The protein below binds the small molecule below.
Small molecule (SMILES): CC(=O)N[C@H]1[C@H](O[C@H]2[C@H](O)[C@@H](NC(C)=O)CO[C@@H]2CO)O[C@H](CO)[C@@H](O)[C@@H]1O

Binding-site contacts:
Ligand atom C2 contacts residue ASN388 of chain 1.A at 2.5 Å.
Ligand atom O5 contacts residue ASN388 of chain 1.A at 2.4 Å (h-bond).
Ligand atom C2 contacts residue PRO361 of chain 1.A at 4.4 Å (hydrophobic).
Ligand atom C6 contacts residue LYS387 of chain 1.A at 4.2 Å.
Ligand atom C1 contacts residue SER362 of chain 1.A at 4.2 Å.
Ligand atom C1 contacts residue PRO361 of chain 1.A at 3.0 Å (hydrophobic).
Ligand atom O5 contacts residue PRO361 of chain 1.A at 3.3 Å (h-bond).
Ligand atom C7 contacts residue ASN388 of chain 1.A at 3.3 Å.
Ligand atom O7 contacts residue ASN388 of chain 1.A at 4.3 Å.
Ligand atom O5 contacts residue LYS387 of chain 1.A at 4.3 Å.
Ligand atom C4 contacts residue ASN388 of chain 1.A at 4.3 Å.
Ligand atom C5 contacts residue PRO361 of chain 1.A at 4.0 Å (hydrophobic).
Ligand atom C3 contacts residue ASN388 of chain 1.A at 3.8 Å.
Ligand atom N2 contacts residue SER362 of chain 1.A at 4.4 Å.
Ligand atom C5 contacts residue ASN388 of chain 1.A at 3.7 Å.
Ligand atom O6 contacts residue LYS387 of chain 1.A at 3.7 Å.
Ligand atom C8 contacts residue ASN388 of chain 1.A at 3.1 Å.
Ligand atom C1 contacts residue ASN388 of chain 1.A at 1.4 Å.
Ligand atom N2 contacts residue ASN388 of chain 1.A at 2.8 Å (h-bond).

Sequence of chain 1.A:
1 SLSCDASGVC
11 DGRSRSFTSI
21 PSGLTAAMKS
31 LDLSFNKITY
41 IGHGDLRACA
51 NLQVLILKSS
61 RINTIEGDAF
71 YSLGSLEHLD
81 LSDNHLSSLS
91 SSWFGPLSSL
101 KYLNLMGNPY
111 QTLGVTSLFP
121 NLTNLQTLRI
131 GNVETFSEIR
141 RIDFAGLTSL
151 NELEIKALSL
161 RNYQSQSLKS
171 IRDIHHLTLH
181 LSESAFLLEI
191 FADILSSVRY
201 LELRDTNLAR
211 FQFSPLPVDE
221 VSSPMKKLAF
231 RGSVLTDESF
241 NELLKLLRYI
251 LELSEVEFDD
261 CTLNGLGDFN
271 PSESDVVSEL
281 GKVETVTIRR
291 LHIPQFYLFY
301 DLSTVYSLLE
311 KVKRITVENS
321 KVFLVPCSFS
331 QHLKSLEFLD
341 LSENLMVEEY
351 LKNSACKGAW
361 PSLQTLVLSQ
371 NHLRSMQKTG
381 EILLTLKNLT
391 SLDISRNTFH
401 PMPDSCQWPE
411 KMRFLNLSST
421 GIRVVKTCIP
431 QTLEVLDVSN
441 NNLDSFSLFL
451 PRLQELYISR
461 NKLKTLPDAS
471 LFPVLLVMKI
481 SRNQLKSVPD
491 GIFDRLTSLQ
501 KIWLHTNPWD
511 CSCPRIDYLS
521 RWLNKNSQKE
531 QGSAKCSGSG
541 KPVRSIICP